Binding-site contacts:
Ligand atom C14 contacts residue ASN70 of chain 1.A at 3.6 Å.
Ligand atom C7 contacts residue TYR106 of chain 1.A at 3.4 Å (hydrophobic).
Ligand atom C11 contacts residue ASP102 of chain 1.A at 3.6 Å.
Ligand atom C20 contacts residue TYR106 of chain 1.A at 3.4 Å (hydrophobic).
Ligand atom O contacts residue GLN203 of chain 1.A at 3.0 Å (h-bond).
Ligand atom N5 contacts residue TYR106 of chain 1.A at 3.6 Å.
Ligand atom C6 contacts residue ASP102 of chain 1.A at 3.5 Å.
Ligand atom C9 contacts residue ASP102 of chain 1.A at 3.4 Å.
Ligand atom N contacts residue ALA232 of chain 1.A at 2.9 Å (h-bond).
Ligand atom O contacts residue GLY229 of chain 1.A at 3.2 Å.
Ligand atom N3 contacts residue ASP102 of chain 1.A at 3.0 Å (salt-bridge).
Ligand atom N1 contacts residue LEU231 of chain 1.A at 2.8 Å (h-bond).
Ligand atom C5 contacts residue ASP156 of chain 1.A at 3.6 Å.
Ligand atom C13 contacts residue TYR106 of chain 1.A at 3.5 Å (hydrophobic).
Ligand atom O contacts residue ASP156 of chain 1.A at 3.5 Å (salt-bridge).
Ligand atom C10 contacts residue ASP102 of chain 1.A at 3.4 Å.
Ligand atom O3 contacts residue ASN70 of chain 1.A at 2.6 Å (h-bond).
Ligand atom C6 contacts residue ASP156 of chain 1.A at 3.6 Å.
Ligand atom C19 contacts residue TYR258 of chain 1.A at 3.1 Å (hydrophobic).
Ligand atom O contacts residue GLY230 of chain 1.A at 2.8 Å (h-bond).
Ligand atom N4 contacts residue ASP102 of chain 1.A at 2.9 Å (salt-bridge).
Ligand atom C17 contacts residue ASN70 of chain 1.A at 3.6 Å.
Ligand atom N5 contacts residue GLY261 of chain 1.A at 3.6 Å.
Ligand atom C1 contacts residue TYR106 of chain 1.A at 3.6 Å (hydrophobic).
Ligand atom C9 contacts residue TYR106 of chain 1.A at 3.5 Å (hydrophobic).
Ligand atom C2 contacts residue TYR106 of chain 1.A at 3.6 Å (hydrophobic).
Ligand atom O contacts residue CYS158 of chain 1.A at 3.4 Å (h-bond).
Ligand atom C1 contacts residue GLY261 of chain 1.A at 3.5 Å.
Ligand atom N contacts residue GLY261 of chain 1.A at 3.6 Å.
Ligand atom C8 contacts residue TYR106 of chain 1.A at 3.4 Å (hydrophobic).
Ligand atom N3 contacts residue ASP156 of chain 1.A at 2.8 Å (salt-bridge).
Ligand atom N1 contacts residue MET260 of chain 1.A at 3.6 Å.
Ligand atom O2 contacts residue ASN70 of chain 1.A at 3.3 Å (h-bond).
Ligand atom N2 contacts residue ASP156 of chain 1.A at 2.8 Å (salt-bridge).
Ligand atom N4 contacts residue MET260 of chain 1.A at 3.5 Å.
Ligand atom O4 contacts residue LEU68 of chain 1.A at 3.5 Å.
Ligand atom C18 contacts residue ASP280 of chain 1.A at 3.5 Å.
Ligand atom O5 contacts residue ASP102 of chain 1.A at 3.4 Å.
Ligand atom C16 contacts residue ASN70 of chain 1.A at 3.6 Å.
Ligand atom C contacts residue GLY261 of chain 1.A at 3.6 Å.

The protein below binds the small molecule below.
Small molecule (SMILES): CNc1nc2c(CC[C@H]3O[C@H](OC)[C@H](OC)[C@@H](OC)[C@@H]3OC)c3nc(N)[nH]c(=O)c3cc2[nH]1

Sequence of chain 1.A:
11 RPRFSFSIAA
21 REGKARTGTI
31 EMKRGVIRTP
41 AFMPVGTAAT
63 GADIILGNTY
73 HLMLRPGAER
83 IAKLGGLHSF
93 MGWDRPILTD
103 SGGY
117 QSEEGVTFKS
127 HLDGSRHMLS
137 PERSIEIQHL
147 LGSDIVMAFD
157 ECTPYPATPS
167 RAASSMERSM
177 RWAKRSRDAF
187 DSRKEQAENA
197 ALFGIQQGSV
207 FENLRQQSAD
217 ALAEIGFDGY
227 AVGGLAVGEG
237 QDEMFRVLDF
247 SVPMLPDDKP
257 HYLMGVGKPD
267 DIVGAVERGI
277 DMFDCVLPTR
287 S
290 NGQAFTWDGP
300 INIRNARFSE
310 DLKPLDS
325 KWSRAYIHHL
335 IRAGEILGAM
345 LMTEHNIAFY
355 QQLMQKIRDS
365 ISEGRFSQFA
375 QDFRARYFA